The protein below binds the small molecule below.
Small molecule (SMILES): CC(=O)N[C@@H]1[C@@H](O)[C@H](O)[C@@H](CO)O[C@H]1O

Binding-site contacts:
Ligand atom C5 contacts residue ASN1072 of chain 1.A at 3.0 Å.
Ligand atom O3 contacts residue THR1074 of chain 1.A at 2.6 Å (h-bond).
Ligand atom O6 contacts residue ASN1072 of chain 1.A at 4.2 Å.
Ligand atom C2 contacts residue ASN1072 of chain 1.A at 2.5 Å.
Ligand atom C3 contacts residue THR1074 of chain 1.A at 4.0 Å.
Ligand atom C3 contacts residue ASN1072 of chain 1.A at 3.4 Å.
Ligand atom C4 contacts residue ASN1072 of chain 1.A at 3.3 Å.
Ligand atom C8 contacts residue HIS1075 of chain 1.A at 4.2 Å.
Ligand atom N2 contacts residue ASN1072 of chain 1.A at 3.7 Å.
Ligand atom C6 contacts residue ASN1072 of chain 1.A at 3.1 Å.
Ligand atom C3 contacts residue HIS1075 of chain 1.A at 4.2 Å.
Ligand atom C7 contacts residue HIS1075 of chain 1.A at 4.1 Å.
Ligand atom O5 contacts residue ASN1072 of chain 1.A at 2.4 Å (h-bond).
Ligand atom O3 contacts residue ASN1072 of chain 1.A at 4.5 Å.
Ligand atom C2 contacts residue THR1074 of chain 1.A at 4.5 Å.
Ligand atom C2 contacts residue HIS1075 of chain 1.A at 3.9 Å.
Ligand atom C1 contacts residue ASN1072 of chain 1.A at 1.4 Å.
Ligand atom N2 contacts residue HIS1075 of chain 1.A at 3.2 Å (h-bond).
Ligand atom O3 contacts residue HIS1075 of chain 1.A at 3.5 Å (h-bond).

Sequence of chain 1.A:
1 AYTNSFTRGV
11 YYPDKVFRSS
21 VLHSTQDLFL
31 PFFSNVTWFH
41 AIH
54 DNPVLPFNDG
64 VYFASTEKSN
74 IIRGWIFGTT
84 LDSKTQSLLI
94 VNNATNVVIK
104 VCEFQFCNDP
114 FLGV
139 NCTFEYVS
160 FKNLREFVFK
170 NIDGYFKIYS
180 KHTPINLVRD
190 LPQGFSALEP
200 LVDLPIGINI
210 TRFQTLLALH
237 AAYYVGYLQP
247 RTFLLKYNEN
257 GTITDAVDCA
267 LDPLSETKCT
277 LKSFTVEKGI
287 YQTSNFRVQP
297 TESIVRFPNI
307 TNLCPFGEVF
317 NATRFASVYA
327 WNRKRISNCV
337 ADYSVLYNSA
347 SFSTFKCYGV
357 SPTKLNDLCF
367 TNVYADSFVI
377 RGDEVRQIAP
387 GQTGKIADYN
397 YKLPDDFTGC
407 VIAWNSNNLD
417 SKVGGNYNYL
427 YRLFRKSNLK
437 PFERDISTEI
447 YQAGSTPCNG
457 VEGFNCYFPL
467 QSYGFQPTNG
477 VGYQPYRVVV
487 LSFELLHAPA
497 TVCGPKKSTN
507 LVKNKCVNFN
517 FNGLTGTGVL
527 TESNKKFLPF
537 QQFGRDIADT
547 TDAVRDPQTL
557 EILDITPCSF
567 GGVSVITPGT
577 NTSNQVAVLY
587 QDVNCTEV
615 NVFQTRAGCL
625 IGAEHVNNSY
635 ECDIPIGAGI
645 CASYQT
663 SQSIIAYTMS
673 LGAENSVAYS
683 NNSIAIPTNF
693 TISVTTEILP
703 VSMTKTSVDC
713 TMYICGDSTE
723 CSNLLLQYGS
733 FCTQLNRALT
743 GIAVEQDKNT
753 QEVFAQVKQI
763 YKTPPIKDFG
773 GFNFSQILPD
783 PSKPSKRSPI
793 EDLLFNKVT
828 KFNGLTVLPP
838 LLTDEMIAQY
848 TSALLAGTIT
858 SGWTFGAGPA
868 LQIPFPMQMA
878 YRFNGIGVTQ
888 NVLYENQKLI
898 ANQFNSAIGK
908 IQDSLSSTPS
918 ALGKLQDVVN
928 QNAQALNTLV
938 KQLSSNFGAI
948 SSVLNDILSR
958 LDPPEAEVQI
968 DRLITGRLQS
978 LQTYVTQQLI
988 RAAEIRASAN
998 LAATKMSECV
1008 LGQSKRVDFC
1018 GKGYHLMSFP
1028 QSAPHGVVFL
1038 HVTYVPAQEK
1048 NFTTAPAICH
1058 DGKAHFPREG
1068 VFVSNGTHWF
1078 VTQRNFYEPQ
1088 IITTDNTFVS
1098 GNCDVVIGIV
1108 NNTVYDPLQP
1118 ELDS